Sequence of chain 2.A:
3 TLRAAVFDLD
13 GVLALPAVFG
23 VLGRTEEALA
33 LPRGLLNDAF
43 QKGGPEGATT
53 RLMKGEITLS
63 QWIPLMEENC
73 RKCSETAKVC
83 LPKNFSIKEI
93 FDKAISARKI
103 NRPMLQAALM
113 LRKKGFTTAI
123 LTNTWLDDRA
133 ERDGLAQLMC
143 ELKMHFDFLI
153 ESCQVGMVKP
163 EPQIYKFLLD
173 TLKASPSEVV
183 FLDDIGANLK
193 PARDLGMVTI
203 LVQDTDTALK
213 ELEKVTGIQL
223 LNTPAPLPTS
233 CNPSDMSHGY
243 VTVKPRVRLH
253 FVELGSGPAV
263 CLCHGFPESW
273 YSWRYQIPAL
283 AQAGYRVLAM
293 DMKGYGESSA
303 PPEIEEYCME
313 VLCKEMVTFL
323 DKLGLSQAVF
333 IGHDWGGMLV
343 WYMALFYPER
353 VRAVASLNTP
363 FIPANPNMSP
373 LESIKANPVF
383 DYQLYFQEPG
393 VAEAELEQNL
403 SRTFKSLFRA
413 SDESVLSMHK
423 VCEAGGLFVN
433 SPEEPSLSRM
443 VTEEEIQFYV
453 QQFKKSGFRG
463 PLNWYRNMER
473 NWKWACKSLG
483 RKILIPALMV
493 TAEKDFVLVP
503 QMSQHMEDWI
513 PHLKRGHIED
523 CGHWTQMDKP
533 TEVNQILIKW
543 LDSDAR

This small molecule binds to this protein.
Small molecule (SMILES): OCCSc1nc2ccccc2[nH]1

Binding-site contacts:
Ligand atom S10 contacts residue VAL499 of chain 2.A at 4.2 Å.
Ligand atom C3 contacts residue TYR384 of chain 2.A at 3.5 Å (hydrophobic).
Ligand atom C5 contacts residue ASP336 of chain 2.A at 3.7 Å.
Ligand atom N7 contacts residue ASP336 of chain 2.A at 2.5 Å (salt-bridge).
Ligand atom N9 contacts residue TYR384 of chain 2.A at 2.6 Å (h-bond).
Ligand atom C5 contacts residue HIS525 of chain 2.A at 4.1 Å.
Ligand atom C1 contacts residue LEU409 of chain 2.A at 4.0 Å (hydrophobic).
Ligand atom C6 contacts residue SO41 of chain 2.C at 3.8 Å.
Ligand atom S10 contacts residue TYR467 of chain 2.A at 4.2 Å.
Ligand atom C8 contacts residue TYR467 of chain 2.A at 3.3 Å (hydrophobic).
Ligand atom C6 contacts residue PHE268 of chain 2.A at 3.1 Å (hydrophobic).
Ligand atom C11 contacts residue TRP337 of chain 2.A at 3.6 Å (hydrophobic).
Ligand atom N9 contacts residue TYR467 of chain 2.A at 3.3 Å (h-bond).
Ligand atom C4 contacts residue TYR467 of chain 2.A at 3.4 Å (hydrophobic).
Ligand atom S10 contacts residue GLN385 of chain 2.A at 4.0 Å.
Ligand atom C3 contacts residue PHE388 of chain 2.A at 4.2 Å (hydrophobic).
Ligand atom C11 contacts residue ASP336 of chain 2.A at 3.4 Å.
Ligand atom N9 contacts residue VAL499 of chain 2.A at 4.1 Å.
Ligand atom S10 contacts residue LEU500 of chain 2.A at 4.0 Å.
Ligand atom C2 contacts residue SO41 of chain 2.C at 4.2 Å.
Ligand atom N7 contacts residue HIS525 of chain 2.A at 3.9 Å.
Ligand atom C12 contacts residue ASP336 of chain 2.A at 3.6 Å.
Ligand atom C5 contacts residue PHE268 of chain 2.A at 4.0 Å (hydrophobic).
Ligand atom C6 contacts residue HIS525 of chain 2.A at 3.8 Å.
Ligand atom S10 contacts residue TYR384 of chain 2.A at 3.4 Å (h-bond).
Ligand atom N7 contacts residue TYR467 of chain 2.A at 3.5 Å (h-bond).
Ligand atom C1 contacts residue TRP526 of chain 2.A at 3.9 Å (hydrophobic).
Ligand atom C11 contacts residue TYR467 of chain 2.A at 3.9 Å (hydrophobic).
Ligand atom C8 contacts residue TYR384 of chain 2.A at 3.3 Å (hydrophobic).
Ligand atom C2 contacts residue LEU409 of chain 2.A at 4.2 Å (hydrophobic).
Ligand atom C6 contacts residue TRP526 of chain 2.A at 3.9 Å (hydrophobic).
Ligand atom C12 contacts residue TRP337 of chain 2.A at 3.7 Å (hydrophobic).
Ligand atom C1 contacts residue SO41 of chain 2.C at 3.8 Å.
Ligand atom C8 contacts residue ASP336 of chain 2.A at 3.3 Å.
Ligand atom C5 contacts residue TYR467 of chain 2.A at 3.5 Å (hydrophobic).
Ligand atom C4 contacts residue TYR384 of chain 2.A at 3.7 Å (hydrophobic).
Ligand atom S10 contacts residue ASP336 of chain 2.A at 3.5 Å (salt-bridge).
Ligand atom C1 contacts residue PHE268 of chain 2.A at 3.8 Å (hydrophobic).
Ligand atom C3 contacts residue MET420 of chain 2.A at 4.1 Å (hydrophobic).
Ligand atom C3 contacts residue TYR467 of chain 2.A at 4.1 Å (hydrophobic).